Sequence of chain 1.C:
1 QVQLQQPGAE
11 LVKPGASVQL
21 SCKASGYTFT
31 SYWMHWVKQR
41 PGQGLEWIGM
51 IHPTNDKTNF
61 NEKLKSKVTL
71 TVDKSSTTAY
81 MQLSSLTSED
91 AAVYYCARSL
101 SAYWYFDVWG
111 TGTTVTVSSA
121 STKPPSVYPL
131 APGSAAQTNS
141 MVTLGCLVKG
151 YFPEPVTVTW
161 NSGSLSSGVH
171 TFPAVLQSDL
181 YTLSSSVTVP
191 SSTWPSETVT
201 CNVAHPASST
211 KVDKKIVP

Binding-site contacts:
Ligand atom C3 contacts residue THR69 of chain 1.C at 4.3 Å.
Ligand atom O1 contacts residue VAL68 of chain 1.C at 3.7 Å.
Ligand atom C1 contacts residue MOH1 of chain 1.W at 3.3 Å.
Ligand atom C2 contacts residue THR69 of chain 1.C at 3.7 Å.
Ligand atom C1 contacts residue THR69 of chain 1.C at 3.7 Å.
Ligand atom O1 contacts residue MOH1 of chain 1.W at 3.2 Å.
Ligand atom O1 contacts residue LYS65 of chain 1.C at 3.9 Å.
Ligand atom O1 contacts residue THR69 of chain 1.C at 3.6 Å (h-bond).

The protein below binds the small molecule below.
Small molecule (SMILES): OCCCO